The small molecule below binds the protein below.
Small molecule (SMILES): CSc1ccc2c(c1)[C@@H](N1CCN(C)CC1)Cc1ccccc1S2

Sequence of chain 1.A:
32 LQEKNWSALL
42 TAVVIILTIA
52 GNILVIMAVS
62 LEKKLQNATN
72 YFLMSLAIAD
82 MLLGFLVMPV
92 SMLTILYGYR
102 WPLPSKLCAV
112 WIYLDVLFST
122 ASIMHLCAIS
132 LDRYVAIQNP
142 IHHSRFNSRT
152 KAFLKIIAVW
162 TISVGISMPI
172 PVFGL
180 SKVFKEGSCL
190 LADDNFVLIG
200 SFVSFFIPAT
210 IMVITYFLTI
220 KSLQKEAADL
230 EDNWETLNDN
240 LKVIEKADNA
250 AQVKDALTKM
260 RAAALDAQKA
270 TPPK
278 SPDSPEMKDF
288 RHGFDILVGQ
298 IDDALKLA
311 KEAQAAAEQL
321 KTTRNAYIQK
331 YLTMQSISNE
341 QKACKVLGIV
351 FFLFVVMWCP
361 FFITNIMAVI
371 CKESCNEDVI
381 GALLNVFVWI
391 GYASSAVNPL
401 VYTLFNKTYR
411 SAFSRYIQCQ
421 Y

Binding-site contacts:
Ligand atom C9 contacts residue PHE362 of chain 1.A at 4.0 Å (hydrophobic).
Ligand atom C10 contacts residue SER120 of chain 1.A at 3.5 Å.
Ligand atom C8 contacts residue LEU190 of chain 1.A at 3.4 Å (hydrophobic).
Ligand atom C17 contacts residue ASP116 of chain 1.A at 3.9 Å.
Ligand atom C18 contacts residue TYR392 of chain 1.A at 3.9 Å (hydrophobic).
Ligand atom S1 contacts residue VAL196 of chain 1.A at 3.8 Å.
Ligand atom C19 contacts residue TRP358 of chain 1.A at 3.8 Å (hydrophobic).
Ligand atom C12 contacts residue PHE362 of chain 1.A at 3.9 Å (hydrophobic).
Ligand atom C5 contacts residue TRP112 of chain 1.A at 3.5 Å (hydrophobic).
Ligand atom C13 contacts residue SER120 of chain 1.A at 3.2 Å.
Ligand atom C20 contacts residue PHE362 of chain 1.A at 3.8 Å (hydrophobic).
Ligand atom C10 contacts residue PHE362 of chain 1.A at 3.5 Å (hydrophobic).
Ligand atom C13 contacts residue THR121 of chain 1.A at 3.5 Å.
Ligand atom C15 contacts residue THR121 of chain 1.A at 4.0 Å.
Ligand atom C5 contacts residue ASP116 of chain 1.A at 3.5 Å.
Ligand atom S2 contacts residue VAL117 of chain 1.A at 3.5 Å.
Ligand atom C2 contacts residue VAL117 of chain 1.A at 3.9 Å (hydrophobic).
Ligand atom N2 contacts residue ASP116 of chain 1.A at 2.7 Å (salt-bridge).
Ligand atom C15 contacts residue SER120 of chain 1.A at 3.3 Å.
Ligand atom N2 contacts residue TYR392 of chain 1.A at 4.0 Å.
Ligand atom C8 contacts residue VAL196 of chain 1.A at 3.9 Å (hydrophobic).
Ligand atom C18 contacts residue VAL388 of chain 1.A at 3.9 Å (hydrophobic).
Ligand atom C7 contacts residue SER120 of chain 1.A at 3.3 Å.
Ligand atom C19 contacts residue PHE362 of chain 1.A at 4.0 Å (hydrophobic).
Ligand atom C11 contacts residue ASP116 of chain 1.A at 3.7 Å.
Ligand atom C14 contacts residue ASP116 of chain 1.A at 3.3 Å.
Ligand atom C7 contacts residue PHE362 of chain 1.A at 4.0 Å (hydrophobic).
Ligand atom C17 contacts residue VAL117 of chain 1.A at 3.8 Å (hydrophobic).
Ligand atom C16 contacts residue TRP358 of chain 1.A at 3.6 Å (hydrophobic).
Ligand atom C1 contacts residue VAL117 of chain 1.A at 3.7 Å (hydrophobic).
Ligand atom C20 contacts residue PHE361 of chain 1.A at 4.0 Å (hydrophobic).
Ligand atom C16 contacts residue SER120 of chain 1.A at 3.6 Å.
Ligand atom C4 contacts residue GLY199 of chain 1.A at 3.5 Å.
Ligand atom C15 contacts residue ILE124 of chain 1.A at 3.1 Å (hydrophobic).
Ligand atom C13 contacts residue ILE124 of chain 1.A at 3.8 Å (hydrophobic).
Ligand atom C18 contacts residue ASP116 of chain 1.A at 3.1 Å.
Ligand atom C16 contacts residue PHE362 of chain 1.A at 3.6 Å (hydrophobic).
Ligand atom C3 contacts residue GLY199 of chain 1.A at 3.6 Å.
Ligand atom C19 contacts residue SER120 of chain 1.A at 3.6 Å.
Ligand atom C8 contacts residue ASN365 of chain 1.A at 3.9 Å.